The protein below binds the small molecule below.
Small molecule (SMILES): Cc1ccc(CN(C(=O)N[C@@H](CS(=O)(=O)CC23CC4CC(CC(C4)C2)C3)C(=O)O)C(=O)c2ccc(-c3ccccc3)cc2)cc1

Binding-site contacts:
Ligand atom C7 contacts residue PHE46 of chain 1.D at 4.0 Å (hydrophobic).
Ligand atom C25 contacts residue GLY87 of chain 1.D at 3.6 Å.
Ligand atom C32 contacts residue TYR144 of chain 1.D at 4.0 Å (hydrophobic).
Ligand atom C3 contacts residue ALA91 of chain 1.D at 4.0 Å (hydrophobic).
Ligand atom C20 contacts residue ALA42 of chain 1.D at 3.3 Å (hydrophobic).
Ligand atom C32 contacts residue LEU143 of chain 1.D at 3.5 Å (hydrophobic).
Ligand atom C17 contacts residue PHE46 of chain 1.D at 3.7 Å (hydrophobic).
Ligand atom O1 contacts residue ASN85 of chain 1.D at 3.7 Å.
Ligand atom C23 contacts residue ASN85 of chain 1.D at 3.4 Å.
Ligand atom C15 contacts residue PHE46 of chain 1.D at 3.4 Å (hydrophobic).
Ligand atom C10 contacts residue PHE54 of chain 1.D at 3.7 Å (hydrophobic).
Ligand atom C20 contacts residue PHE46 of chain 1.D at 3.5 Å (hydrophobic).
Ligand atom C11 contacts residue PHE46 of chain 1.D at 3.8 Å (hydrophobic).
Ligand atom C15 contacts residue GLY87 of chain 1.D at 3.6 Å.
Ligand atom C4 contacts residue PHE46 of chain 1.D at 3.8 Å (hydrophobic).
Ligand atom C30 contacts residue LEU143 of chain 1.D at 3.8 Å (hydrophobic).
Ligand atom C contacts residue GLY87 of chain 1.D at 4.0 Å.
Ligand atom O4 contacts residue ASN85 of chain 1.D at 3.6 Å (h-bond).
Ligand atom C10 contacts residue ALA53 of chain 1.D at 3.2 Å (hydrophobic).
Ligand atom C19 contacts residue TYR50 of chain 1.D at 3.5 Å (hydrophobic).
Ligand atom C16 contacts residue VAL90 of chain 1.D at 4.0 Å (hydrophobic).
Ligand atom O contacts residue ARG88 of chain 1.D at 3.1 Å (salt-bridge).
Ligand atom C35 contacts residue TRP86 of chain 1.D at 3.9 Å (hydrophobic).
Ligand atom C11 contacts residue ALA53 of chain 1.D at 3.4 Å (hydrophobic).
Ligand atom C24 contacts residue ASN85 of chain 1.D at 3.4 Å.
Ligand atom C5 contacts residue TYR50 of chain 1.D at 4.0 Å (hydrophobic).
Ligand atom O2 contacts residue ASN85 of chain 1.D at 3.2 Å (h-bond).
Ligand atom O contacts residue GLY87 of chain 1.D at 3.2 Å.
Ligand atom C14 contacts residue TYR50 of chain 1.D at 3.5 Å (hydrophobic).
Ligand atom C9 contacts residue LEU57 of chain 1.D at 3.8 Å (hydrophobic).
Ligand atom C18 contacts residue ARG49 of chain 1.D at 4.0 Å.
Ligand atom C10 contacts residue LEU57 of chain 1.D at 3.5 Å (hydrophobic).
Ligand atom C16 contacts residue PHE46 of chain 1.D at 3.3 Å (hydrophobic).
Ligand atom C34 contacts residue TYR144 of chain 1.D at 3.9 Å (hydrophobic).
Ligand atom C12 contacts residue PHE46 of chain 1.D at 3.4 Å (hydrophobic).
Ligand atom C35 contacts residue GLY87 of chain 1.D at 3.4 Å.
Ligand atom C13 contacts residue TYR50 of chain 1.D at 3.3 Å (hydrophobic).
Ligand atom C20 contacts residue VAL90 of chain 1.D at 3.9 Å (hydrophobic).
Ligand atom C11 contacts residue PHE54 of chain 1.D at 3.3 Å (hydrophobic).
Ligand atom C16 contacts residue GLY87 of chain 1.D at 3.8 Å.

Sequence of chain 1.D:
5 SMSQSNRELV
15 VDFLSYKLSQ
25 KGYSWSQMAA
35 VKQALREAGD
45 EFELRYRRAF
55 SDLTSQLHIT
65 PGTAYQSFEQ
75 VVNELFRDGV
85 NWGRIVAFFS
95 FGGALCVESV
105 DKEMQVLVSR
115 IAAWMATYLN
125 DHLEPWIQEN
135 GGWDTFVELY